Binding-site contacts:
Ligand atom C6 contacts residue SER800 of chain 1.B at 3.5 Å.
Ligand atom O5 contacts residue ASN798 of chain 1.B at 2.3 Å (h-bond).
Ligand atom C2 contacts residue ASN798 of chain 1.B at 2.5 Å.
Ligand atom N2 contacts residue ASN798 of chain 1.B at 3.0 Å (h-bond).
Ligand atom C7 contacts residue ASN798 of chain 1.B at 3.7 Å.
Ligand atom C1 contacts residue SER800 of chain 1.B at 3.8 Å.
Ligand atom C5 contacts residue SER800 of chain 1.B at 3.4 Å.
Ligand atom C5 contacts residue GLN801 of chain 1.B at 4.2 Å.
Ligand atom C6 contacts residue GLN801 of chain 1.B at 3.4 Å.
Ligand atom C1 contacts residue ASN798 of chain 1.B at 1.4 Å.
Ligand atom O6 contacts residue SER800 of chain 1.B at 4.1 Å.
Ligand atom C4 contacts residue ASN798 of chain 1.B at 4.2 Å.
Ligand atom O7 contacts residue ASN798 of chain 1.B at 3.9 Å.
Ligand atom O6 contacts residue GLN801 of chain 1.B at 3.8 Å.
Ligand atom C3 contacts residue ASN798 of chain 1.B at 3.8 Å.
Ligand atom C8 contacts residue GLN801 of chain 1.B at 4.4 Å.
Ligand atom O5 contacts residue SER800 of chain 1.B at 3.2 Å (h-bond).
Ligand atom C5 contacts residue ASN798 of chain 1.B at 3.6 Å.

The protein below binds the small molecule below.
Small molecule (SMILES): CC(=O)N[C@H]1[C@H](O[C@H]2[C@H](O)[C@@H](NC(C)=O)CO[C@@H]2CO)O[C@H](CO)[C@@H](O)[C@@H]1O

Sequence of chain 1.B:
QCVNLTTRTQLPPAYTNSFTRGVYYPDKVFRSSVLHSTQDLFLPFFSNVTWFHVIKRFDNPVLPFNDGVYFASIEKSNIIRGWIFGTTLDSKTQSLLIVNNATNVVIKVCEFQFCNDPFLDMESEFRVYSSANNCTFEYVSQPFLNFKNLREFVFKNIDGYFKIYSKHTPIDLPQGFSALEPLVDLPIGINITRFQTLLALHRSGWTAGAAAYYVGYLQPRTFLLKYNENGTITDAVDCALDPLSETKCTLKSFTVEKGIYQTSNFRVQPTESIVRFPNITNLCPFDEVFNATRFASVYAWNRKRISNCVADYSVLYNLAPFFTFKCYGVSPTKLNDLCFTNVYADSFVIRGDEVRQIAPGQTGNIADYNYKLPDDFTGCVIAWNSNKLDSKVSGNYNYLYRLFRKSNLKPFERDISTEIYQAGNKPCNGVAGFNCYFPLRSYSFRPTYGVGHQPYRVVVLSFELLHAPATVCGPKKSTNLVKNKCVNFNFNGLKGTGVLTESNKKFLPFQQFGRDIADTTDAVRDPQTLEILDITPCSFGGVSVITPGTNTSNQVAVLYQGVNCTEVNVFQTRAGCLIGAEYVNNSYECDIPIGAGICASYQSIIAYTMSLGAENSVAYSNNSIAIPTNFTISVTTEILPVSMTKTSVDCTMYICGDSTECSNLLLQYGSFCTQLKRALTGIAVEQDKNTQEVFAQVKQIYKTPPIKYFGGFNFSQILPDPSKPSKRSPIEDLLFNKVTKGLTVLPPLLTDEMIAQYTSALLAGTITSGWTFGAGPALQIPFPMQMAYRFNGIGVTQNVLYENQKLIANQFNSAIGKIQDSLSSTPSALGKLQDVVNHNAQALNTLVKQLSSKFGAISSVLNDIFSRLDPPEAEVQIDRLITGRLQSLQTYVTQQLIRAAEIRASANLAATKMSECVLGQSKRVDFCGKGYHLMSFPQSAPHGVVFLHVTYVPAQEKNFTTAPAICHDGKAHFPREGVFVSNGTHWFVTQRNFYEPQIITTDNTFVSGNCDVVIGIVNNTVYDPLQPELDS